This small molecule binds to this protein.
Small molecule (SMILES): CC(=O)N[C@@H]1[C@@H](O)[C@H](O)[C@@H](CO)O[C@H]1O

Sequence of chain 1.C:
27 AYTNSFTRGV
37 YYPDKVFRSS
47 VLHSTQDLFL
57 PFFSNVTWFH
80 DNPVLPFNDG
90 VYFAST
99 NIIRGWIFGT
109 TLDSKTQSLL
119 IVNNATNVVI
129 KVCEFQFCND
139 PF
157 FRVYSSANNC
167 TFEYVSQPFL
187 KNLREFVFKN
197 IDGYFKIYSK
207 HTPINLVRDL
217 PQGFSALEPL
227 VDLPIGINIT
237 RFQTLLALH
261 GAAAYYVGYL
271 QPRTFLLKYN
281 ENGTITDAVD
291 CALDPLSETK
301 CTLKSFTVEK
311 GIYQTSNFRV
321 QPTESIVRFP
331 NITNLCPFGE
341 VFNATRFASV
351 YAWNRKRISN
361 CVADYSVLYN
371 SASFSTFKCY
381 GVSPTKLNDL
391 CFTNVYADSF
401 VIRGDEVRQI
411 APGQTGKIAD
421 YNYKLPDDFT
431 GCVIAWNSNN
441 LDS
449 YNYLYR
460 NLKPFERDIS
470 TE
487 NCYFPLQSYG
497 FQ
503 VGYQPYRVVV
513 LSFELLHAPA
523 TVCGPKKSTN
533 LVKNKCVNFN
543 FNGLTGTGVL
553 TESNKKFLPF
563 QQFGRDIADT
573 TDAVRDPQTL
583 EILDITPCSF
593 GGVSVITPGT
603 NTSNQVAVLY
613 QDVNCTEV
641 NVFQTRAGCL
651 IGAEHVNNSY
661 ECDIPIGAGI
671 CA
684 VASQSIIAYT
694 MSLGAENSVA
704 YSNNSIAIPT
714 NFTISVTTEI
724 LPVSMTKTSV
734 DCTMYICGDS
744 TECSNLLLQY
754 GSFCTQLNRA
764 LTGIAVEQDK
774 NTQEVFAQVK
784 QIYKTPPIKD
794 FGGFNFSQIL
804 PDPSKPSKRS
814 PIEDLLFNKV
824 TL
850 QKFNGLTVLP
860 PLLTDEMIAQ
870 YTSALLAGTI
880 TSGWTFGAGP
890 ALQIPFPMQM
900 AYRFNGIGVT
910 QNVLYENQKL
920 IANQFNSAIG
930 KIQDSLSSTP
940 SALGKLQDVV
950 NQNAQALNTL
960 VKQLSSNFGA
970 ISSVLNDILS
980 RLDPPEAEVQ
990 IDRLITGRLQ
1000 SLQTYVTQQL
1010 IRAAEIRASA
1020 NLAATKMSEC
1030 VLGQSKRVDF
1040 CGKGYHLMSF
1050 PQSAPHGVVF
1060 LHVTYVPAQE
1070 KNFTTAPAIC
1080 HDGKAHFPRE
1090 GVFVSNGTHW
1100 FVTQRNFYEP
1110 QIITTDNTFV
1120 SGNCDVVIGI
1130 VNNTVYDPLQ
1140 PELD

Binding-site contacts:
Ligand atom N2 contacts residue ASN61 of chain 1.C at 2.6 Å (h-bond).
Ligand atom C4 contacts residue ASN61 of chain 1.C at 4.3 Å.
Ligand atom O7 contacts residue ASN61 of chain 1.C at 3.3 Å (h-bond).
Ligand atom C8 contacts residue ASN61 of chain 1.C at 4.1 Å.
Ligand atom C5 contacts residue TYR28 of chain 1.C at 3.6 Å (hydrophobic).
Ligand atom C6 contacts residue TYR28 of chain 1.C at 3.3 Å (hydrophobic).
Ligand atom C3 contacts residue ASN61 of chain 1.C at 3.7 Å.
Ligand atom C2 contacts residue ASN61 of chain 1.C at 2.3 Å.
Ligand atom O5 contacts residue TYR28 of chain 1.C at 2.8 Å.
Ligand atom C1 contacts residue TYR28 of chain 1.C at 3.8 Å (hydrophobic).
Ligand atom C5 contacts residue ASN61 of chain 1.C at 3.8 Å.
Ligand atom C7 contacts residue ASN61 of chain 1.C at 3.0 Å.
Ligand atom C1 contacts residue ASN61 of chain 1.C at 1.4 Å.
Ligand atom O5 contacts residue ASN61 of chain 1.C at 2.6 Å (h-bond).